Binding-site contacts:
Ligand atom O5 contacts residue ASN102 of chain 1.A at 2.9 Å (h-bond).
Ligand atom N2 contacts residue ASN102 of chain 1.A at 4.0 Å.
Ligand atom C6 contacts residue TYR100 of chain 1.A at 3.7 Å (hydrophobic).
Ligand atom O3 contacts residue TYR100 of chain 1.A at 3.9 Å.
Ligand atom O6 contacts residue TYR100 of chain 1.A at 2.4 Å (h-bond).
Ligand atom O6 contacts residue ASN102 of chain 1.A at 3.5 Å (h-bond).
Ligand atom C8 contacts residue ASN105 of chain 1.A at 3.7 Å.
Ligand atom C1 contacts residue ASN105 of chain 1.A at 4.4 Å.
Ligand atom C6 contacts residue ASN102 of chain 1.A at 4.1 Å.
Ligand atom C2 contacts residue ASN102 of chain 1.A at 3.6 Å.
Ligand atom C1 contacts residue ASN102 of chain 1.A at 3.2 Å.
Ligand atom O5 contacts residue ASN105 of chain 1.A at 4.1 Å.
Ligand atom C7 contacts residue ASN102 of chain 1.A at 3.9 Å.
Ligand atom O7 contacts residue ASN102 of chain 1.A at 3.5 Å.
Ligand atom C5 contacts residue ASN102 of chain 1.A at 4.1 Å.

Sequence of chain 1.A:
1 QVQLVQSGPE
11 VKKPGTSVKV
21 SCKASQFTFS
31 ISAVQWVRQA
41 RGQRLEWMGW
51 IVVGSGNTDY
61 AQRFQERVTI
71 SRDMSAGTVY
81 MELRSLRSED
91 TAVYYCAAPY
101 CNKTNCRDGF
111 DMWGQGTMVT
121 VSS

This small molecule binds to this protein.
Small molecule (SMILES): CC(=O)N[C@H]1[C@H](O[C@H]2[C@H](O)[C@@H](NC(C)=O)CO[C@@H]2CO)O[C@H](CO)[C@@H](O)[C@@H]1O